The small molecule below binds the protein below.
Small molecule (SMILES): CC(=O)N[C@@H]1[C@@H](O)[C@H](O)[C@@H](CO)O[C@H]1O

Binding-site contacts:
Ligand atom O6 contacts residue ILE399 of chain 1.B at 3.5 Å.
Ligand atom O6 contacts residue TYR388 of chain 1.B at 4.0 Å.
Ligand atom C5 contacts residue ASN396 of chain 1.B at 3.7 Å.
Ligand atom O7 contacts residue LYS391 of chain 1.B at 4.2 Å.
Ligand atom O7 contacts residue ASN396 of chain 1.B at 3.6 Å.
Ligand atom O6 contacts residue SER398 of chain 1.B at 4.4 Å.
Ligand atom C1 contacts residue ASN396 of chain 1.B at 1.4 Å.
Ligand atom O5 contacts residue ILE399 of chain 1.B at 3.5 Å.
Ligand atom C3 contacts residue ASN396 of chain 1.B at 3.8 Å.
Ligand atom C2 contacts residue GLN392 of chain 1.B at 4.5 Å.
Ligand atom C1 contacts residue SER398 of chain 1.B at 4.1 Å.
Ligand atom C7 contacts residue ASN396 of chain 1.B at 3.5 Å.
Ligand atom O5 contacts residue ASN396 of chain 1.B at 2.4 Å (h-bond).
Ligand atom C6 contacts residue ILE399 of chain 1.B at 4.3 Å (hydrophobic).
Ligand atom C6 contacts residue SER398 of chain 1.B at 4.0 Å.
Ligand atom C1 contacts residue ILE399 of chain 1.B at 4.2 Å (hydrophobic).
Ligand atom C4 contacts residue ASN396 of chain 1.B at 4.2 Å.
Ligand atom O6 contacts residue GLU402 of chain 1.B at 4.5 Å.
Ligand atom O7 contacts residue GLN392 of chain 1.B at 3.0 Å.
Ligand atom N2 contacts residue ASN396 of chain 1.B at 2.9 Å (h-bond).
Ligand atom C2 contacts residue ASN396 of chain 1.B at 2.4 Å.
Ligand atom C1 contacts residue GLN392 of chain 1.B at 4.4 Å.
Ligand atom C6 contacts residue GLU402 of chain 1.B at 4.4 Å.
Ligand atom C5 contacts residue SER398 of chain 1.B at 4.2 Å.
Ligand atom C7 contacts residue GLN392 of chain 1.B at 4.1 Å.
Ligand atom O5 contacts residue SER398 of chain 1.B at 4.0 Å.

Sequence of chain 1.B:
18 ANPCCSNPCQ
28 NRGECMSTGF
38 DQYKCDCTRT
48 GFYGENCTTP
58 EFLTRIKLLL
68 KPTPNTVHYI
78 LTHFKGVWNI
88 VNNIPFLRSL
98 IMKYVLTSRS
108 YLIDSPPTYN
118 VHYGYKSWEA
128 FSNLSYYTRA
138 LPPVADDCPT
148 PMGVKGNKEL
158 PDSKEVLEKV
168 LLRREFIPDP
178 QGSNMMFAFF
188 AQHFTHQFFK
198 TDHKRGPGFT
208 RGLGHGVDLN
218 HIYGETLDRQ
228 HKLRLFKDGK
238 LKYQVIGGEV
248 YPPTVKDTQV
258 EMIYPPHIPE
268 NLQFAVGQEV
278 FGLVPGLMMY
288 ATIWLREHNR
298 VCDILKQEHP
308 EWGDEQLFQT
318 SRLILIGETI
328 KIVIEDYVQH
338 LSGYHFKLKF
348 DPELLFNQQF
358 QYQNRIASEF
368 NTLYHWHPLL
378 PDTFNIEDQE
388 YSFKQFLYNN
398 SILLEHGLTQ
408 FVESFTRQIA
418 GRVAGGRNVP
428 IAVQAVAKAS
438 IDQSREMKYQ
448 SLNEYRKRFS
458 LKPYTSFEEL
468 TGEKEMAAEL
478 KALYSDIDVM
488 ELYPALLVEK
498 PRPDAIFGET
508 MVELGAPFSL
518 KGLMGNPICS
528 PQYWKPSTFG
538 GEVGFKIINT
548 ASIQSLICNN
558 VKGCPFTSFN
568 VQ